A protein and the small-molecule ligand that binds it are described below.
Small molecule (SMILES): O=C(NC(=O)c1ccccc1)N[C@@H]1O[C@H](CO)[C@@H](O)[C@H](O)[C@H]1O

Binding-site contacts:
Ligand atom C2 contacts residue HIS377 of chain 2.A at 3.6 Å.
Ligand atom O6 contacts residue ASN484 of chain 2.A at 2.8 Å (h-bond).
Ligand atom O3 contacts residue GLY675 of chain 2.A at 3.1 Å (h-bond).
Ligand atom O7 contacts residue LEU136 of chain 2.A at 3.0 Å (h-bond).
Ligand atom O5 contacts residue LEU136 of chain 2.A at 3.3 Å (h-bond).
Ligand atom C1 contacts residue LEU136 of chain 2.A at 3.8 Å (hydrophobic).
Ligand atom C3 contacts residue GLY675 of chain 2.A at 3.8 Å.
Ligand atom C13 contacts residue GLU88 of chain 2.A at 3.6 Å.
Ligand atom C5 contacts residue GLY135 of chain 2.A at 3.6 Å.
Ligand atom O2 contacts residue GLU672 of chain 2.A at 3.1 Å (salt-bridge).
Ligand atom C7 contacts residue LEU136 of chain 2.A at 3.4 Å (hydrophobic).
Ligand atom O4 contacts residue ASN484 of chain 2.A at 3.4 Å (h-bond).
Ligand atom O5 contacts residue HIS377 of chain 2.A at 3.7 Å.
Ligand atom O2 contacts residue TYR573 of chain 2.A at 3.2 Å (h-bond).
Ligand atom C8 contacts residue ASP283 of chain 2.A at 3.6 Å.
Ligand atom O3 contacts residue SER674 of chain 2.A at 3.1 Å (h-bond).
Ligand atom C6 contacts residue HIS377 of chain 2.A at 3.7 Å.
Ligand atom C4 contacts residue GLY675 of chain 2.A at 3.7 Å.
Ligand atom O8 contacts residue ASP283 of chain 2.A at 3.2 Å (salt-bridge).
Ligand atom C6 contacts residue GLY135 of chain 2.A at 3.5 Å.
Ligand atom C10 contacts residue ASP283 of chain 2.A at 3.5 Å.
Ligand atom O4 contacts residue SER674 of chain 2.A at 3.4 Å.
Ligand atom O6 contacts residue LEU139 of chain 2.A at 3.7 Å.
Ligand atom C13 contacts residue HIS341 of chain 2.A at 3.7 Å.
Ligand atom N2 contacts residue LEU136 of chain 2.A at 3.7 Å.
Ligand atom C13 contacts residue ASN282 of chain 2.A at 3.5 Å.
Ligand atom O7 contacts residue GLY135 of chain 2.A at 3.6 Å.
Ligand atom O3 contacts residue GLU672 of chain 2.A at 2.7 Å (salt-bridge).
Ligand atom C12 contacts residue ASN282 of chain 2.A at 3.5 Å.
Ligand atom O6 contacts residue VAL455 of chain 2.A at 3.8 Å.
Ligand atom C5 contacts residue LEU136 of chain 2.A at 3.7 Å (hydrophobic).
Ligand atom O8 contacts residue ASN133 of chain 2.A at 3.7 Å.
Ligand atom O6 contacts residue HIS377 of chain 2.A at 2.8 Å (h-bond).
Ligand atom C6 contacts residue ASN484 of chain 2.A at 3.2 Å.
Ligand atom O5 contacts residue GLY135 of chain 2.A at 3.7 Å.
Ligand atom O3 contacts residue ALA673 of chain 2.A at 3.6 Å (h-bond).
Ligand atom O4 contacts residue GLY675 of chain 2.A at 2.6 Å (h-bond).
Ligand atom C3 contacts residue GLU672 of chain 2.A at 3.5 Å.
Ligand atom C12 contacts residue HIS341 of chain 2.A at 3.8 Å.
Ligand atom C14 contacts residue GLU88 of chain 2.A at 3.2 Å.

Sequence of chain 2.A:
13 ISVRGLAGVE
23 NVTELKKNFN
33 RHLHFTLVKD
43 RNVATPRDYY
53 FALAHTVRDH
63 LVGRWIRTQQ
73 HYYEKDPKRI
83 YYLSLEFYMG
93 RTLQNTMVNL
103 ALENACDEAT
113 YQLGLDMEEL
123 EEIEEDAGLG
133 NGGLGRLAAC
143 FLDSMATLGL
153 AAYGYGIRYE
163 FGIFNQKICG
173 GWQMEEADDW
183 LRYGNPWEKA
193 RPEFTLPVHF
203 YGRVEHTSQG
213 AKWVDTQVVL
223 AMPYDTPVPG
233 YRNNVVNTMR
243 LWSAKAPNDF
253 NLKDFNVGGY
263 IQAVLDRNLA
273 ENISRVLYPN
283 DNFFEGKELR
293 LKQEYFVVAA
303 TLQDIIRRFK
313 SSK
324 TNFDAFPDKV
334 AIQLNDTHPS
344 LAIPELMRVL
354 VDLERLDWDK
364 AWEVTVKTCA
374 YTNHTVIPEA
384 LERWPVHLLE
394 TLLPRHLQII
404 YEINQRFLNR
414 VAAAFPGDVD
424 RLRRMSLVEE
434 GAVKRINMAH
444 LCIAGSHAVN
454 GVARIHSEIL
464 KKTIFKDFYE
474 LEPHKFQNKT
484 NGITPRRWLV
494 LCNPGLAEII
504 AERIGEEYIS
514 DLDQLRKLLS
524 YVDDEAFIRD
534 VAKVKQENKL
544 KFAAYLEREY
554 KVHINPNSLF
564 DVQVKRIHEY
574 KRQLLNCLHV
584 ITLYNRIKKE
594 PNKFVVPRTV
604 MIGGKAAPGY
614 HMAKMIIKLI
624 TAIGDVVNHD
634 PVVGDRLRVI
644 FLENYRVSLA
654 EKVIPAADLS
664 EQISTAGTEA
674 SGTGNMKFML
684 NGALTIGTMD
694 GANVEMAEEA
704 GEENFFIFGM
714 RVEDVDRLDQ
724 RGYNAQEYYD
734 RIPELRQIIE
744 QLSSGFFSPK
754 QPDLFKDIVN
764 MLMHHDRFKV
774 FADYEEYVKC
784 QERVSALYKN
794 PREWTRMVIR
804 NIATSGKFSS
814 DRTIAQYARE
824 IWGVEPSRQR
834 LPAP